Binding-site contacts:
Ligand atom C15 contacts residue LYS157 of chain 1.P at 4.3 Å.
Ligand atom C3 contacts residue PHE164 of chain 1.P at 4.4 Å (hydrophobic).
Ligand atom O26 contacts residue ARG156 of chain 1.P at 3.1 Å (salt-bridge).
Ligand atom C5 contacts residue PHE164 of chain 1.P at 4.0 Å (hydrophobic).
Ligand atom C7 contacts residue GLN161 of chain 1.P at 4.2 Å.
Ligand atom C18 contacts residue LEU223 of chain 1.P at 4.4 Å (hydrophobic).
Ligand atom C24 contacts residue PHE1 of chain 1.W at 4.4 Å (hydrophobic).
Ligand atom C24 contacts residue ARG156 of chain 1.P at 3.5 Å.
Ligand atom O26 contacts residue PHE1 of chain 1.W at 4.5 Å.
Ligand atom C4 contacts residue PHE164 of chain 1.P at 3.6 Å (hydrophobic).
Ligand atom C23 contacts residue ARG156 of chain 1.P at 4.4 Å.
Ligand atom O25 contacts residue PHE1 of chain 1.W at 3.2 Å (h-bond).
Ligand atom O25 contacts residue ARG156 of chain 1.P at 3.8 Å.
Ligand atom O7 contacts residue GLN161 of chain 1.P at 4.1 Å.
Ligand atom C15 contacts residue LEU160 of chain 1.P at 4.1 Å (hydrophobic).
Ligand atom C19 contacts residue PHE164 of chain 1.P at 3.6 Å (hydrophobic).
Ligand atom C2 contacts residue PHE164 of chain 1.P at 4.4 Å (hydrophobic).
Ligand atom C18 contacts residue LEU160 of chain 1.P at 4.5 Å (hydrophobic).
Ligand atom C19 contacts residue PHE219 of chain 1.P at 4.3 Å (hydrophobic).
Ligand atom C16 contacts residue LEU160 of chain 1.P at 4.5 Å (hydrophobic).
Ligand atom C21 contacts residue PHE1 of chain 1.W at 4.4 Å (hydrophobic).
Ligand atom C16 contacts residue LYS157 of chain 1.P at 4.5 Å.

Sequence of chain 1.P:
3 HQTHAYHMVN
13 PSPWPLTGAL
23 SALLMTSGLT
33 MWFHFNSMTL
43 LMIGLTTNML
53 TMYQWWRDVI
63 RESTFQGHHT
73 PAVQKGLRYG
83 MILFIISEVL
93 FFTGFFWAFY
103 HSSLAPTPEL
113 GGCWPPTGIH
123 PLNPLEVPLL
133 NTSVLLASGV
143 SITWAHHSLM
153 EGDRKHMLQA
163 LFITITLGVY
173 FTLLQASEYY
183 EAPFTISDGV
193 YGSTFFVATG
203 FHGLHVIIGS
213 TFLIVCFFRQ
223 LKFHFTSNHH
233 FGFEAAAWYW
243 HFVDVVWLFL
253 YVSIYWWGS

Sequence of chain 1.W:
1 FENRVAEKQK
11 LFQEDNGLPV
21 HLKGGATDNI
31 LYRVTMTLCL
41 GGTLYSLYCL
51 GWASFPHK

The small molecule below binds the protein below.
Small molecule (SMILES): C[C@H](CCC(=O)O)[C@H]1CC[C@H]2[C@@H]3[C@H](O)C[C@@H]4C[C@H](O)CC[C@]4(C)[C@H]3C[C@H](O)[C@]12C